Binding-site contacts:
Ligand atom C5 contacts residue VAL107 of chain 1.B at 3.8 Å (hydrophobic).
Ligand atom C2 contacts residue SER25 of chain 1.B at 3.9 Å.
Ligand atom BR contacts residue TYR24 of chain 1.B at 4.0 Å.
Ligand atom C8 contacts residue SER25 of chain 1.B at 3.3 Å.
Ligand atom C2 contacts residue PHE26 of chain 1.B at 4.0 Å (hydrophobic).
Ligand atom C3 contacts residue TYR24 of chain 1.B at 4.4 Å (hydrophobic).
Ligand atom C contacts residue VAL107 of chain 1.B at 3.9 Å (hydrophobic).
Ligand atom BR contacts residue SER108 of chain 1.B at 4.4 Å.
Ligand atom C5 contacts residue PHE26 of chain 1.B at 3.6 Å (hydrophobic).
Ligand atom C contacts residue PHE26 of chain 1.B at 3.5 Å (hydrophobic).
Ligand atom O contacts residue SER25 of chain 1.B at 3.5 Å (h-bond).
Ligand atom C3 contacts residue PRO110 of chain 1.B at 4.4 Å (hydrophobic).
Ligand atom BR contacts residue ILE21 of chain 1.B at 3.5 Å.
Ligand atom N contacts residue SER25 of chain 1.B at 2.8 Å (h-bond).
Ligand atom C4 contacts residue PHE26 of chain 1.B at 3.7 Å (hydrophobic).
Ligand atom C1 contacts residue PHE26 of chain 1.B at 3.6 Å (hydrophobic).
Ligand atom C3 contacts residue SER25 of chain 1.B at 3.9 Å.
Ligand atom C3 contacts residue PHE26 of chain 1.B at 4.2 Å (hydrophobic).
Ligand atom C7 contacts residue SER25 of chain 1.B at 3.2 Å.
Ligand atom C6 contacts residue SER25 of chain 1.B at 4.0 Å.
Ligand atom BR contacts residue PHE26 of chain 1.B at 3.8 Å.
Ligand atom BR contacts residue PRO110 of chain 1.B at 3.9 Å.

Sequence of chain 1.B:
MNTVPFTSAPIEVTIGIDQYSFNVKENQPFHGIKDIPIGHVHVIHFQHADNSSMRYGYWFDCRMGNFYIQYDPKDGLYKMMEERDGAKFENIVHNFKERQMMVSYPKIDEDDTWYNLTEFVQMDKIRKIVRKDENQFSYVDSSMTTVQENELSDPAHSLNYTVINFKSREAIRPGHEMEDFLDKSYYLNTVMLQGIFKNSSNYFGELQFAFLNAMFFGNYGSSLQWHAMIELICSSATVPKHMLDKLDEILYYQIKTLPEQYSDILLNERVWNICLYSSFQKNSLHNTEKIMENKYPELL

A protein and the small-molecule ligand that binds it are described below.
Small molecule (SMILES): OCCNCc1cccc(Br)c1